Binding-site contacts:
Ligand atom O6 contacts residue PHE56 of chain 1.D at 3.3 Å.
Ligand atom C6 contacts residue ARG32 of chain 1.D at 3.4 Å.
Ligand atom O5 contacts residue ARG32 of chain 1.D at 3.9 Å.
Ligand atom O6 contacts residue THR204 of chain 1.B at 3.9 Å.
Ligand atom C2 contacts residue ASN58 of chain 1.D at 2.5 Å.
Ligand atom N2 contacts residue ASN58 of chain 1.D at 2.9 Å (h-bond).
Ligand atom C4 contacts residue ASN58 of chain 1.D at 4.3 Å.
Ligand atom O4 contacts residue GLU108 of chain 1.B at 3.2 Å (salt-bridge).
Ligand atom O6 contacts residue LEU201 of chain 1.B at 4.5 Å.
Ligand atom C8 contacts residue GLN205 of chain 1.B at 3.9 Å.
Ligand atom C3 contacts residue GLU108 of chain 1.B at 4.0 Å.
Ligand atom O6 contacts residue GLU108 of chain 1.B at 4.2 Å.
Ligand atom O2 contacts residue GLU108 of chain 1.B at 3.9 Å.
Ligand atom O3 contacts residue GLU108 of chain 1.B at 3.1 Å (salt-bridge).
Ligand atom C6 contacts residue PHE56 of chain 1.D at 3.8 Å (hydrophobic).
Ligand atom C8 contacts residue ASN58 of chain 1.D at 2.9 Å.
Ligand atom O6 contacts residue ARG32 of chain 1.D at 4.0 Å.
Ligand atom C1 contacts residue ASN58 of chain 1.D at 1.4 Å.
Ligand atom O5 contacts residue ASN58 of chain 1.D at 2.4 Å (h-bond).
Ligand atom C5 contacts residue ASN58 of chain 1.D at 3.7 Å.
Ligand atom C7 contacts residue ASN58 of chain 1.D at 3.6 Å.
Ligand atom C4 contacts residue GLU108 of chain 1.B at 3.7 Å.
Ligand atom O2 contacts residue PRO200 of chain 1.B at 4.1 Å.
Ligand atom C8 contacts residue PHE56 of chain 1.D at 4.0 Å (hydrophobic).
Ligand atom C3 contacts residue ASN58 of chain 1.D at 3.8 Å.

Sequence of chain 1.D:
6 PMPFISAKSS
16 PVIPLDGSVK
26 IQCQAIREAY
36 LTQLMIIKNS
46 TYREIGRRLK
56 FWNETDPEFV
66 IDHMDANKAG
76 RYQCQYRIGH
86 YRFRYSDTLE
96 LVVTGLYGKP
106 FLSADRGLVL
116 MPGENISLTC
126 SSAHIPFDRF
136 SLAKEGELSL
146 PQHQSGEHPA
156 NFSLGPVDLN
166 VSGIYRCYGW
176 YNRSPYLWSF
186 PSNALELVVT

Sequence of chain 1.B:
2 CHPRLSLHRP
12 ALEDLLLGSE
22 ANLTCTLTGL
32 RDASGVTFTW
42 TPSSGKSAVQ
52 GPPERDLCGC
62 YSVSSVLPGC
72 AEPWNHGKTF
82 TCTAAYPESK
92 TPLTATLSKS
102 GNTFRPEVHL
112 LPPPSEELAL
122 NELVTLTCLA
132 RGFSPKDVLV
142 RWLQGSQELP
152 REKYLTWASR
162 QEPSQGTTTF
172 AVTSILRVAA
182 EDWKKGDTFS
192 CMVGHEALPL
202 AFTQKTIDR

The protein below binds the small molecule below.
Small molecule (SMILES): CC(=O)N[C@H]1[C@H](O[C@H]2[C@H](O)[C@@H](NC(C)=O)CO[C@@H]2CO)O[C@H](CO)[C@@H](O[C@H]2O[C@H](CO[C@@H]3O[C@H](CO)[C@@H](O)[C@H](O)[C@@H]3O)[C@@H](O)[C@H](O[C@H]3O[C@H](CO)[C@@H](O)[C@H](O)[C@@H]3O)[C@@H]2O)[C@@H]1O